This protein binds this small molecule.
Small molecule (SMILES): C=CCOC(=O)N[C@H](CC[C@@H]1CCNC1)C(=O)c1noc(Cc2ccc(C(=O)NC3Cc4ccccc4C3)cc2)n1

Binding-site contacts:
Ligand atom C21 contacts residue HIS44 of chain 1.C at 3.5 Å.
Ligand atom O17 contacts residue CYS190 of chain 1.C at 3.5 Å (h-bond).
Ligand atom N7 contacts residue SER213 of chain 1.C at 3.1 Å (h-bond).
Ligand atom C10 contacts residue GLN191 of chain 1.C at 3.6 Å.
Ligand atom N41 contacts residue HIS44 of chain 1.C at 2.6 Å (h-bond).
Ligand atom C13 contacts residue SER189 of chain 1.C at 3.0 Å.
Ligand atom C37 contacts residue ALA55 of chain 1.C at 3.6 Å (hydrophobic).
Ligand atom C15 contacts residue SER189 of chain 1.C at 3.4 Å.
Ligand atom N41 contacts residue SER194 of chain 1.C at 3.0 Å (h-bond).
Ligand atom C16 contacts residue SER194 of chain 1.C at 1.5 Å.
Ligand atom C18 contacts residue SER194 of chain 1.C at 2.5 Å.
Ligand atom O17 contacts residue ASP193 of chain 1.C at 3.2 Å (salt-bridge).
Ligand atom C9 contacts residue SER194 of chain 1.C at 3.1 Å.
Ligand atom C12 contacts residue TRP214 of chain 1.C at 3.5 Å (hydrophobic).
Ligand atom C27 contacts residue CYS45 of chain 1.C at 3.4 Å (hydrophobic).
Ligand atom C12 contacts residue SER189 of chain 1.C at 3.3 Å.
Ligand atom C35 contacts residue LEU56 of chain 1.C at 3.7 Å (hydrophobic).
Ligand atom N7 contacts residue SER194 of chain 1.C at 2.9 Å (h-bond).
Ligand atom C8 contacts residue SER194 of chain 1.C at 2.5 Å.
Ligand atom C33 contacts residue PHE28 of chain 1.C at 3.4 Å (hydrophobic).
Ligand atom C28 contacts residue HIS44 of chain 1.C at 3.3 Å.
Ligand atom C15 contacts residue GLY217 of chain 1.C at 3.4 Å.
Ligand atom C1 contacts residue ALA86 of chain 1.C at 3.4 Å (hydrophobic).
Ligand atom C18 contacts residue HIS44 of chain 1.C at 3.6 Å.
Ligand atom O17 contacts residue GLY192 of chain 1.C at 2.8 Å (h-bond).
Ligand atom C33 contacts residue CYS45 of chain 1.C at 3.6 Å (hydrophobic).
Ligand atom C29 contacts residue PHE28 of chain 1.C at 3.7 Å (hydrophobic).
Ligand atom C22 contacts residue HIS44 of chain 1.C at 3.6 Å.
Ligand atom C12 contacts residue VAL212 of chain 1.C at 3.6 Å (hydrophobic).
Ligand atom N31 contacts residue PHE28 of chain 1.C at 3.3 Å.
Ligand atom C13 contacts residue ASP188 of chain 1.C at 3.5 Å.
Ligand atom N14 contacts residue SER189 of chain 1.C at 2.8 Å (h-bond).
Ligand atom C13 contacts residue TRP214 of chain 1.C at 3.5 Å (hydrophobic).
Ligand atom C11 contacts residue SER189 of chain 1.C at 3.4 Å.
Ligand atom N31 contacts residue CYS45 of chain 1.C at 3.4 Å (h-bond).
Ligand atom O17 contacts residue SER194 of chain 1.C at 2.3 Å (h-bond).
Ligand atom N19 contacts residue GLY192 of chain 1.C at 3.4 Å (h-bond).
Ligand atom O17 contacts residue GLN191 of chain 1.C at 3.5 Å.
Ligand atom N14 contacts residue ASP188 of chain 1.C at 3.2 Å (salt-bridge).
Ligand atom C36 contacts residue LYS51 of chain 1.C at 3.6 Å.

Sequence of chain 1.C:
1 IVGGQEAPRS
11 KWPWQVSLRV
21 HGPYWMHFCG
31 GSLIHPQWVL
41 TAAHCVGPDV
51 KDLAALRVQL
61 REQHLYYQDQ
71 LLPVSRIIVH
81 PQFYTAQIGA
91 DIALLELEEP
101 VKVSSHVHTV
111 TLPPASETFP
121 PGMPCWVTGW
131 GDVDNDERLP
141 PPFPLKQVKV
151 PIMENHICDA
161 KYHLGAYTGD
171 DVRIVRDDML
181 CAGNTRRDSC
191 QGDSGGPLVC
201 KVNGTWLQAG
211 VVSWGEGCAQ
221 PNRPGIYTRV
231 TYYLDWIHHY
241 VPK